Sequence of chain 9.A:
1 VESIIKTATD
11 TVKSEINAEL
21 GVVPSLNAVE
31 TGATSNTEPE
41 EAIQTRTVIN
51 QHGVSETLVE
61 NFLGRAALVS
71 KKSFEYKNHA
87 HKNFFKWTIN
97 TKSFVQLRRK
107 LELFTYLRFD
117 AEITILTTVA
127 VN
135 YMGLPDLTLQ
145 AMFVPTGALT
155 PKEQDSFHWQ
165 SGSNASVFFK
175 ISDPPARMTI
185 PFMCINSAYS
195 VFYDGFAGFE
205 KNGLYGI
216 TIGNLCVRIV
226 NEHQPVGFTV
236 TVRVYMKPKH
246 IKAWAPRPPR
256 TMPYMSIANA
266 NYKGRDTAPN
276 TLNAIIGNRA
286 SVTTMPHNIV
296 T

Binding-site contacts:
Ligand atom CM2 contacts residue ILE184 of chain 9.A at 3.8 Å (hydrophobic).
Ligand atom F3 contacts residue ALA169 of chain 9.A at 3.7 Å.
Ligand atom F1 contacts residue MET182 of chain 9.A at 3.2 Å.
Ligand atom O1 contacts residue PHE115 of chain 9.A at 3.4 Å.
Ligand atom CM6 contacts residue ILE95 of chain 9.A at 3.9 Å (hydrophobic).
Ligand atom C1B contacts residue ILE95 of chain 9.A at 3.6 Å (hydrophobic).
Ligand atom C1C contacts residue TYR193 of chain 9.A at 3.9 Å (hydrophobic).
Ligand atom N3A contacts residue ILE184 of chain 9.A at 3.9 Å.
Ligand atom C4 contacts residue TYR193 of chain 9.A at 3.9 Å (hydrophobic).
Ligand atom F3 contacts residue PHE147 of chain 9.A at 3.5 Å.
Ligand atom C6B contacts residue ILE95 of chain 9.A at 4.0 Å (hydrophobic).
Ligand atom N1A contacts residue LEU220 of chain 9.A at 3.3 Å.
Ligand atom CM6 contacts residue TRP93 of chain 9.A at 3.7 Å (hydrophobic).
Ligand atom C6B contacts residue ILE119 of chain 9.A at 3.8 Å (hydrophobic).
Ligand atom CM2 contacts residue PHE147 of chain 9.A at 3.8 Å (hydrophobic).
Ligand atom N3A contacts residue PHE147 of chain 9.A at 3.9 Å.
Ligand atom C3B contacts residue ILE184 of chain 9.A at 3.5 Å (hydrophobic).
Ligand atom F2 contacts residue VAL171 of chain 9.A at 3.9 Å.
Ligand atom CM2 contacts residue ILE217 of chain 9.A at 3.4 Å (hydrophobic).
Ligand atom CM2 contacts residue ILE95 of chain 9.A at 4.0 Å (hydrophobic).
Ligand atom F2 contacts residue PHE147 of chain 9.A at 3.8 Å.
Ligand atom O1A contacts residue ILE121 of chain 9.A at 3.8 Å.
Ligand atom C2B contacts residue ILE95 of chain 9.A at 3.8 Å (hydrophobic).
Ligand atom N1A contacts residue ILE119 of chain 9.A at 3.8 Å.
Ligand atom O1 contacts residue THR97 of chain 9.A at 3.8 Å.
Ligand atom C5 contacts residue TYR193 of chain 9.A at 4.0 Å (hydrophobic).
Ligand atom O1A contacts residue LEU220 of chain 9.A at 3.4 Å.
Ligand atom N2 contacts residue PHE115 of chain 9.A at 3.7 Å.
Ligand atom C4 contacts residue ILE217 of chain 9.A at 4.0 Å (hydrophobic).
Ligand atom F2 contacts residue ALA145 of chain 9.A at 2.8 Å.
Ligand atom CM6 contacts residue ILE119 of chain 9.A at 4.0 Å (hydrophobic).
Ligand atom F3 contacts residue VAL24 of chain 9.C at 3.3 Å.
Ligand atom F1 contacts residue VAL171 of chain 9.A at 3.8 Å.
Ligand atom O1B contacts residue ILE119 of chain 9.A at 3.9 Å.
Ligand atom N2 contacts residue THR97 of chain 9.A at 3.8 Å.
Ligand atom C3A contacts residue LEU220 of chain 9.A at 4.0 Å (hydrophobic).
Ligand atom C2A contacts residue LEU220 of chain 9.A at 3.8 Å (hydrophobic).
Ligand atom F2 contacts residue ALA169 of chain 9.A at 3.6 Å.
Ligand atom C2B contacts residue ILE184 of chain 9.A at 3.8 Å (hydrophobic).
Ligand atom C5B contacts residue ILE119 of chain 9.A at 3.9 Å (hydrophobic).

Sequence of chain 9.C:
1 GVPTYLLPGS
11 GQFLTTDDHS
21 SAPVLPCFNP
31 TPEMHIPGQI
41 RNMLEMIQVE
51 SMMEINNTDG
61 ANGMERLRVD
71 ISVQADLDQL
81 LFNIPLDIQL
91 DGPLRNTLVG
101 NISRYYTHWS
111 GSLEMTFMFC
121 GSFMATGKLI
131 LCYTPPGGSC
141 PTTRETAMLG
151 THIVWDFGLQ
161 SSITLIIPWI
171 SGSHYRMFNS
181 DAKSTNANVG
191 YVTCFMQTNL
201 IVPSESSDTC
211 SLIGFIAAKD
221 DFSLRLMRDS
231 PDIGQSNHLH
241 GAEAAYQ

Sequence of chain 10.C:
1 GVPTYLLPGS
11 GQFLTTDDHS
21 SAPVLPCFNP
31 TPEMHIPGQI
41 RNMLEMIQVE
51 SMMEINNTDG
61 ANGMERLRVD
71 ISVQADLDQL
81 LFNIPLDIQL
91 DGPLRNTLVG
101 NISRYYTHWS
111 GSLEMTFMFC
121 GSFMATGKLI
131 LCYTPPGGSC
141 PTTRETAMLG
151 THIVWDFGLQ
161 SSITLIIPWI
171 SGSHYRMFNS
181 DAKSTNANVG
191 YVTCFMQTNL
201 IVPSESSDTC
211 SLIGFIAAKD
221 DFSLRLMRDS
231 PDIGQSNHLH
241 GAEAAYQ

This protein binds this small molecule.
Small molecule (SMILES): Cc1cc(CCCOc2c(C)cc(-c3noc(C(F)(F)F)n3)cc2C)on1